The small molecule below binds the protein below.
Small molecule (SMILES): NCCCN(CCn1cnc2c(=O)[nH]c(N)nc21)CCP(=O)(O)O

Binding-site contacts:
Ligand atom N2 contacts residue VAL173 of chain 1.A at 3.4 Å (h-bond).
Ligand atom O6 contacts residue PHE172 of chain 1.A at 3.7 Å.
Ligand atom C6 contacts residue LYS151 of chain 1.A at 3.6 Å.
Ligand atom PAX contacts residue THR127 of chain 1.A at 3.8 Å.
Ligand atom OAE contacts residue ASP123 of chain 1.A at 3.0 Å (salt-bridge).
Ligand atom C8 contacts residue ASP123 of chain 1.A at 3.1 Å.
Ligand atom N2 contacts residue PHE172 of chain 1.A at 3.6 Å.
Ligand atom N7 contacts residue LYS151 of chain 1.A at 2.9 Å (salt-bridge).
Ligand atom PAX contacts residue THR124 of chain 1.A at 3.5 Å.
Ligand atom N2 contacts residue LEU178 of chain 1.A at 4.0 Å.
Ligand atom O6 contacts residue VAL171 of chain 1.A at 3.5 Å (h-bond).
Ligand atom OAD contacts residue THR124 of chain 1.A at 3.5 Å (h-bond).
Ligand atom C5 contacts residue LYS151 of chain 1.A at 3.5 Å.
Ligand atom O6 contacts residue VAL173 of chain 1.A at 3.1 Å (h-bond).
Ligand atom N7 contacts residue ASP123 of chain 1.A at 3.8 Å.
Ligand atom C5 contacts residue ILE121 of chain 1.A at 3.5 Å (hydrophobic).
Ligand atom N1 contacts residue PHE172 of chain 1.A at 3.3 Å.
Ligand atom CAN contacts residue THR127 of chain 1.A at 3.9 Å.
Ligand atom OAD contacts residue LEU126 of chain 1.A at 4.0 Å.
Ligand atom N3 contacts residue PHE172 of chain 1.A at 3.9 Å.
Ligand atom CAJ contacts residue SO41 of chain 1.C at 3.8 Å.
Ligand atom OAE contacts residue THR124 of chain 1.A at 3.2 Å (h-bond).
Ligand atom O6 contacts residue ILE121 of chain 1.A at 3.6 Å.
Ligand atom N7 contacts residue ILE121 of chain 1.A at 3.6 Å.
Ligand atom C6 contacts residue VAL173 of chain 1.A at 3.8 Å (hydrophobic).
Ligand atom O6 contacts residue LYS151 of chain 1.A at 2.9 Å (salt-bridge).
Ligand atom OAF contacts residue ASP123 of chain 1.A at 3.7 Å.
Ligand atom OAF contacts residue THR124 of chain 1.A at 3.0 Å (h-bond).
Ligand atom C6 contacts residue PHE172 of chain 1.A at 3.7 Å (hydrophobic).
Ligand atom OAE contacts residue LEU122 of chain 1.A at 4.0 Å.
Ligand atom C2 contacts residue PHE172 of chain 1.A at 3.4 Å (hydrophobic).
Ligand atom CAK contacts residue ILE121 of chain 1.A at 3.6 Å (hydrophobic).
Ligand atom N2 contacts residue ASP179 of chain 1.A at 2.9 Å (salt-bridge).
Ligand atom C6 contacts residue ILE121 of chain 1.A at 3.6 Å (hydrophobic).
Ligand atom N1 contacts residue VAL173 of chain 1.A at 2.8 Å (h-bond).
Ligand atom CAN contacts residue ILE121 of chain 1.A at 4.0 Å (hydrophobic).
Ligand atom OAE contacts residue ALA125 of chain 1.A at 3.0 Å (h-bond).
Ligand atom C2 contacts residue VAL173 of chain 1.A at 3.6 Å (hydrophobic).
Ligand atom C8 contacts residue LYS151 of chain 1.A at 4.0 Å.
Ligand atom OAD contacts residue THR127 of chain 1.A at 2.6 Å (h-bond).

Sequence of chain 1.A:
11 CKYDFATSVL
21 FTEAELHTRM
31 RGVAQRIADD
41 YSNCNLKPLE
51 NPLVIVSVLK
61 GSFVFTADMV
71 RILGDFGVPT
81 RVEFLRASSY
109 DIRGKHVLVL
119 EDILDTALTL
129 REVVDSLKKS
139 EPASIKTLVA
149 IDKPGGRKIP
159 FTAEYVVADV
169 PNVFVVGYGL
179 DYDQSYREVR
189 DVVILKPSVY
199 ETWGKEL